Sequence of chain 1.A:
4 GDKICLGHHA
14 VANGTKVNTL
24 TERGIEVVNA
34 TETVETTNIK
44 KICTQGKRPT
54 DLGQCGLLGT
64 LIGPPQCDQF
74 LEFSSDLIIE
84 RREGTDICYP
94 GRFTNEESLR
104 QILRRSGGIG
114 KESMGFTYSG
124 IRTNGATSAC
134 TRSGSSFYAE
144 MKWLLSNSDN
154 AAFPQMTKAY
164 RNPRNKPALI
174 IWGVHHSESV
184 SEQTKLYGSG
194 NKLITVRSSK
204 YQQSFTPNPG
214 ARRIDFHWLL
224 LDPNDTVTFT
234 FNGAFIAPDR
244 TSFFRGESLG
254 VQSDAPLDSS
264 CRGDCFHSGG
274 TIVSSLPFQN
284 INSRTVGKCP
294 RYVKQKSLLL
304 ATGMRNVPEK

Binding-site contacts:
Ligand atom C6 contacts residue ALA33 of chain 1.A at 3.9 Å (hydrophobic).
Ligand atom C4 contacts residue ASN32 of chain 1.A at 4.3 Å.
Ligand atom O5 contacts residue ALA33 of chain 1.A at 3.8 Å.
Ligand atom C8 contacts residue ASN32 of chain 1.A at 4.5 Å.
Ligand atom C5 contacts residue ASN32 of chain 1.A at 3.6 Å.
Ligand atom O6 contacts residue ALA33 of chain 1.A at 3.0 Å (h-bond).
Ligand atom O6 contacts residue THR34 of chain 1.A at 3.5 Å (h-bond).
Ligand atom O7 contacts residue ASN32 of chain 1.A at 3.6 Å (h-bond).
Ligand atom C1 contacts residue ASN32 of chain 1.A at 1.4 Å.
Ligand atom C6 contacts residue THR34 of chain 1.A at 3.6 Å.
Ligand atom N2 contacts residue ASN32 of chain 1.A at 2.9 Å (h-bond).
Ligand atom C7 contacts residue ASN32 of chain 1.A at 3.4 Å.
Ligand atom C2 contacts residue ASN32 of chain 1.A at 2.5 Å.
Ligand atom O5 contacts residue ASN32 of chain 1.A at 2.4 Å (h-bond).
Ligand atom C5 contacts residue ALA33 of chain 1.A at 4.3 Å (hydrophobic).
Ligand atom C3 contacts residue ASN32 of chain 1.A at 3.8 Å.

This small molecule binds to this protein.
Small molecule (SMILES): CC(=O)N[C@@H]1[C@@H](O)[C@H](O)[C@@H](CO)O[C@H]1O